Sequence of chain 1.B:
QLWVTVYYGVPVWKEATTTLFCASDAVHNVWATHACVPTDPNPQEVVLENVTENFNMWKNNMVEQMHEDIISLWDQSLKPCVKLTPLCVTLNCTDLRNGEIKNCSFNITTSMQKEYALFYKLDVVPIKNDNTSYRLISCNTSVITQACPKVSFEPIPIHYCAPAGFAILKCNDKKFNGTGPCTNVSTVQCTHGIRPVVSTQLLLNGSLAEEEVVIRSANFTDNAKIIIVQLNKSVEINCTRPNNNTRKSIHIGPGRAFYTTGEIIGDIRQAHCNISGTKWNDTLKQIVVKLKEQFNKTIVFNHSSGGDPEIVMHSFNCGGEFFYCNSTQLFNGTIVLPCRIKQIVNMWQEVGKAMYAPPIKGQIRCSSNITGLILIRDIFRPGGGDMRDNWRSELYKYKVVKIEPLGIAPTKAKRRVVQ

Binding-site contacts:
Ligand atom C3 contacts residue ASN324 of chain 1.B at 3.8 Å.
Ligand atom C5 contacts residue ASN324 of chain 1.B at 3.6 Å.
Ligand atom C2 contacts residue ASN324 of chain 1.B at 2.5 Å.
Ligand atom C7 contacts residue ASN324 of chain 1.B at 3.0 Å.
Ligand atom O7 contacts residue ASN324 of chain 1.B at 3.2 Å (h-bond).
Ligand atom N2 contacts residue ASN324 of chain 1.B at 3.0 Å (h-bond).
Ligand atom C1 contacts residue ASN324 of chain 1.B at 1.4 Å.
Ligand atom C8 contacts residue ASN324 of chain 1.B at 3.6 Å.
Ligand atom O7 contacts residue HIS325 of chain 1.B at 4.0 Å.
Ligand atom O5 contacts residue ASN324 of chain 1.B at 2.3 Å (h-bond).
Ligand atom C4 contacts residue ASN324 of chain 1.B at 4.2 Å.

The small molecule below binds the protein below.
Small molecule (SMILES): CC(=O)N[C@@H]1[C@@H](O)[C@H](O)[C@@H](CO)O[C@H]1O